Sequence of chain 1.C:
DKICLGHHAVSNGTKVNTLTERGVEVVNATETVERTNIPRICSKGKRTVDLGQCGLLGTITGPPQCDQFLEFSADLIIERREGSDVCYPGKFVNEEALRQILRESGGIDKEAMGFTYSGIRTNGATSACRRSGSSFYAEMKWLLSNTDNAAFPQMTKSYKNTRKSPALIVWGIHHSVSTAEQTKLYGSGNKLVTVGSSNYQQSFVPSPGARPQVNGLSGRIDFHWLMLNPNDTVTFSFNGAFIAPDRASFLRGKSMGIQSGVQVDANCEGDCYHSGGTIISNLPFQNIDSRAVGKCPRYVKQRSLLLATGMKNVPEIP

A protein and the small-molecule ligand that binds it are described below.
Small molecule (SMILES): CC(=O)N[C@H]1[C@H]([C@H](O)[C@H](O)CO)O[C@@](OC[C@H]2OC[C@H](O)[C@@H](O)[C@H]2O)(C(=O)O)C[C@@H]1O

Binding-site contacts:
Ligand atom C11 contacts residue LEU144 of chain 1.C at 3.6 Å (hydrophobic).
Ligand atom C6 contacts residue ALA125 of chain 1.C at 3.9 Å (hydrophobic).
Ligand atom O10 contacts residue LEU185 of chain 1.C at 3.8 Å.
Ligand atom C8 contacts residue GLU181 of chain 1.C at 4.1 Å.
Ligand atom C11 contacts residue GLY124 of chain 1.C at 3.6 Å.
Ligand atom C4 contacts residue LEU217 of chain 1.C at 4.2 Å (hydrophobic).
Ligand atom C9 contacts residue TRP142 of chain 1.C at 4.1 Å (hydrophobic).
Ligand atom C1 contacts residue THR126 of chain 1.C at 3.8 Å.
Ligand atom O9 contacts residue HIS174 of chain 1.C at 3.8 Å.
Ligand atom O6 contacts residue ALA125 of chain 1.C at 4.2 Å.
Ligand atom C9 contacts residue LEU185 of chain 1.C at 4.4 Å (hydrophobic).
Ligand atom O10 contacts residue TRP142 of chain 1.C at 4.2 Å.
Ligand atom C5 contacts residue LEU217 of chain 1.C at 4.1 Å (hydrophobic).
Ligand atom C10 contacts residue TRP142 of chain 1.C at 4.2 Å (hydrophobic).
Ligand atom O8 contacts residue TYR88 of chain 1.C at 3.8 Å.
Ligand atom O8 contacts residue THR126 of chain 1.C at 4.1 Å.
Ligand atom C5 contacts residue ALA125 of chain 1.C at 3.4 Å (hydrophobic).
Ligand atom C1 contacts residue SER127 of chain 1.C at 3.5 Å.
Ligand atom N5 contacts residue ALA125 of chain 1.C at 2.7 Å (h-bond).
Ligand atom O9 contacts residue GLU181 of chain 1.C at 2.7 Å (salt-bridge).
Ligand atom O6 contacts residue THR126 of chain 1.C at 3.5 Å (h-bond).
Ligand atom O9 contacts residue TYR88 of chain 1.C at 3.1 Å (h-bond).
Ligand atom O8 contacts residue LEU217 of chain 1.C at 4.2 Å.
Ligand atom C4 contacts residue ALA125 of chain 1.C at 3.2 Å (hydrophobic).
Ligand atom C4 contacts residue THR126 of chain 1.C at 4.2 Å.
Ligand atom O4 contacts residue ALA125 of chain 1.C at 3.6 Å (h-bond).
Ligand atom N5 contacts residue TRP142 of chain 1.C at 4.4 Å.
Ligand atom O10 contacts residue LEU144 of chain 1.C at 4.4 Å.
Ligand atom C10 contacts residue ALA125 of chain 1.C at 3.5 Å (hydrophobic).
Ligand atom O1A contacts residue SER127 of chain 1.C at 3.2 Å.
Ligand atom C9 contacts residue GLU181 of chain 1.C at 3.4 Å.
Ligand atom C6 contacts residue LEU217 of chain 1.C at 3.6 Å (hydrophobic).
Ligand atom C11 contacts residue TRP142 of chain 1.C at 4.0 Å (hydrophobic).
Ligand atom C11 contacts residue ALA125 of chain 1.C at 3.6 Å (hydrophobic).
Ligand atom C9 contacts residue TYR88 of chain 1.C at 4.1 Å (hydrophobic).
Ligand atom O1B contacts residue THR126 of chain 1.C at 2.7 Å (h-bond).
Ligand atom C2 contacts residue THR126 of chain 1.C at 4.3 Å.
Ligand atom O8 contacts residue TRP142 of chain 1.C at 4.4 Å.
Ligand atom O1B contacts residue SER127 of chain 1.C at 2.8 Å (h-bond).
Ligand atom O1B contacts residue LEU217 of chain 1.C at 4.0 Å.